Binding-site contacts:
Ligand atom C2 contacts residue MN1 of chain 2.E at 3.6 Å.
Ligand atom O4 contacts residue MN1 of chain 2.E at 2.4 Å.
Ligand atom C1 contacts residue TRP136 of chain 2.A at 3.6 Å (hydrophobic).
Ligand atom O2 contacts residue MN1 of chain 2.E at 2.4 Å.
Ligand atom O3 contacts residue TRP15 of chain 2.A at 3.3 Å (h-bond).
Ligand atom C3 contacts residue ASP292 of chain 2.A at 3.6 Å.
Ligand atom C5 contacts residue THR89 of chain 2.A at 4.2 Å.
Ligand atom C4 contacts residue ASP292 of chain 2.A at 4.0 Å.
Ligand atom C2 contacts residue HIS219 of chain 2.A at 4.2 Å.
Ligand atom O1 contacts residue PHE25 of chain 1.B at 3.5 Å.
Ligand atom C5 contacts residue TRP136 of chain 2.A at 3.8 Å (hydrophobic).
Ligand atom C2 contacts residue ASP292 of chain 2.A at 3.7 Å.
Ligand atom O5 contacts residue HIS53 of chain 2.A at 2.8 Å (h-bond).
Ligand atom C5 contacts residue HIS53 of chain 2.A at 3.3 Å.
Ligand atom C5 contacts residue GLU180 of chain 2.A at 4.1 Å.
Ligand atom O3 contacts residue ASP292 of chain 2.A at 2.9 Å (salt-bridge).
Ligand atom O2 contacts residue GLU216 of chain 2.A at 3.0 Å (salt-bridge).
Ligand atom O4 contacts residue GLU180 of chain 2.A at 2.6 Å (salt-bridge).
Ligand atom O3 contacts residue MN1 of chain 2.E at 3.9 Å.
Ligand atom O1 contacts residue TRP136 of chain 2.A at 3.3 Å.
Ligand atom C4 contacts residue GLU180 of chain 2.A at 3.4 Å.
Ligand atom O2 contacts residue GLU180 of chain 2.A at 3.2 Å (salt-bridge).
Ligand atom O4 contacts residue ASP244 of chain 2.A at 3.3 Å (salt-bridge).
Ligand atom C1 contacts residue PHE25 of chain 1.B at 3.4 Å (hydrophobic).
Ligand atom C2 contacts residue TRP136 of chain 2.A at 3.6 Å (hydrophobic).
Ligand atom O1 contacts residue MN1 of chain 2.D at 4.0 Å.
Ligand atom C4 contacts residue TRP136 of chain 2.A at 3.6 Å (hydrophobic).
Ligand atom C2 contacts residue GLU180 of chain 2.A at 4.1 Å.
Ligand atom O2 contacts residue HIS219 of chain 2.A at 3.3 Å.
Ligand atom O5 contacts residue TRP136 of chain 2.A at 3.4 Å.
Ligand atom C3 contacts residue TRP136 of chain 2.A at 3.8 Å (hydrophobic).
Ligand atom O1 contacts residue LYS182 of chain 2.A at 3.1 Å (salt-bridge).
Ligand atom O1 contacts residue ASP254 of chain 2.A at 3.5 Å (salt-bridge).
Ligand atom C4 contacts residue MN1 of chain 2.E at 3.6 Å.
Ligand atom O2 contacts residue MN1 of chain 2.D at 3.8 Å.
Ligand atom O5 contacts residue PHE93 of chain 2.A at 3.7 Å.
Ligand atom O1 contacts residue HIS219 of chain 2.A at 3.7 Å.
Ligand atom C3 contacts residue MN1 of chain 2.E at 3.9 Å.
Ligand atom O4 contacts residue ASP292 of chain 2.A at 3.1 Å (salt-bridge).
Ligand atom O2 contacts residue ASP292 of chain 2.A at 2.8 Å (salt-bridge).

Sequence of chain 2.A:
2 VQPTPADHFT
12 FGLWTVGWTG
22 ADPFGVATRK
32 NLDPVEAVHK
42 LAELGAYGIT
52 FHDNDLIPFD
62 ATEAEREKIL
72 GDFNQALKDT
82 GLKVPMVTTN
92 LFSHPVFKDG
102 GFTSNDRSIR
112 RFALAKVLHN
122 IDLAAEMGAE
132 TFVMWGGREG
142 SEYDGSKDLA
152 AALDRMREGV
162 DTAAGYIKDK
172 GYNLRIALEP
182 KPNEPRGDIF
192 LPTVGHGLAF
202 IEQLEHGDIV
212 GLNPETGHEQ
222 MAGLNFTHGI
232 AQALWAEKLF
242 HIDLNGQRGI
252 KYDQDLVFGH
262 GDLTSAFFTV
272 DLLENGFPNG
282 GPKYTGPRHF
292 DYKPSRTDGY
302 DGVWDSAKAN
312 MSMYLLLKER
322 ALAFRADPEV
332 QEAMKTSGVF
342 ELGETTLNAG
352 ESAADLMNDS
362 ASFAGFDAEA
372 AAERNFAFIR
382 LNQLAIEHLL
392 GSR

The small molecule below binds the protein below.
Small molecule (SMILES): OC[C@@H](O)C(O)[C@@H](O)CO

Sequence of chain 1.B:
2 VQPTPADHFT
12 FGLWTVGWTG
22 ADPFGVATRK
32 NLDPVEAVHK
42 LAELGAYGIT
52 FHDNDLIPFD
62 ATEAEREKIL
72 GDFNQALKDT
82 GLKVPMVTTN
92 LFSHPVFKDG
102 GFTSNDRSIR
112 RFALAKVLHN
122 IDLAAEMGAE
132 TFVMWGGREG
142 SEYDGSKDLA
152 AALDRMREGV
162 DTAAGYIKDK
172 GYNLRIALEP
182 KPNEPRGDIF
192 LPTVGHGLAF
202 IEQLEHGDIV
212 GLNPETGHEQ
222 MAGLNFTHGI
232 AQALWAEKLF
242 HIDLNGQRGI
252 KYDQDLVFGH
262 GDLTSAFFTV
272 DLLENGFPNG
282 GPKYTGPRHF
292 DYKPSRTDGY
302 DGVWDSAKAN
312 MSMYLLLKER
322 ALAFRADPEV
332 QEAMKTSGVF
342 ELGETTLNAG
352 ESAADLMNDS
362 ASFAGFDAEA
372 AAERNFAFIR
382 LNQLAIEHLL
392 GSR